This protein binds this small molecule.
Small molecule (SMILES): CSCC[C@H](NC(=O)[C@@H]1CCCN1C(=O)[C@H](CC(C)C)NC(=O)[C@H](CC(C)C)NC(=O)[C@H](CCCCN)NC(=O)[C@H](C)NC(=O)[C@H](CCCCN)NC(=O)[C@@H](N)CCCN=C(N)N)C(=O)N[C@@H](CCC(=O)O)C(=O)N[C@@H](CCC(=O)O)C(=O)N[C@@H](C)C(=O)N[C@@H](CC(C)C)C(=O)N[C@@H](CC(C)C)C(=O)N1CCC[C@H]1C=O

Sequence of chain 2.N:
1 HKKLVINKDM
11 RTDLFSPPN

Sequence of chain 2.E:
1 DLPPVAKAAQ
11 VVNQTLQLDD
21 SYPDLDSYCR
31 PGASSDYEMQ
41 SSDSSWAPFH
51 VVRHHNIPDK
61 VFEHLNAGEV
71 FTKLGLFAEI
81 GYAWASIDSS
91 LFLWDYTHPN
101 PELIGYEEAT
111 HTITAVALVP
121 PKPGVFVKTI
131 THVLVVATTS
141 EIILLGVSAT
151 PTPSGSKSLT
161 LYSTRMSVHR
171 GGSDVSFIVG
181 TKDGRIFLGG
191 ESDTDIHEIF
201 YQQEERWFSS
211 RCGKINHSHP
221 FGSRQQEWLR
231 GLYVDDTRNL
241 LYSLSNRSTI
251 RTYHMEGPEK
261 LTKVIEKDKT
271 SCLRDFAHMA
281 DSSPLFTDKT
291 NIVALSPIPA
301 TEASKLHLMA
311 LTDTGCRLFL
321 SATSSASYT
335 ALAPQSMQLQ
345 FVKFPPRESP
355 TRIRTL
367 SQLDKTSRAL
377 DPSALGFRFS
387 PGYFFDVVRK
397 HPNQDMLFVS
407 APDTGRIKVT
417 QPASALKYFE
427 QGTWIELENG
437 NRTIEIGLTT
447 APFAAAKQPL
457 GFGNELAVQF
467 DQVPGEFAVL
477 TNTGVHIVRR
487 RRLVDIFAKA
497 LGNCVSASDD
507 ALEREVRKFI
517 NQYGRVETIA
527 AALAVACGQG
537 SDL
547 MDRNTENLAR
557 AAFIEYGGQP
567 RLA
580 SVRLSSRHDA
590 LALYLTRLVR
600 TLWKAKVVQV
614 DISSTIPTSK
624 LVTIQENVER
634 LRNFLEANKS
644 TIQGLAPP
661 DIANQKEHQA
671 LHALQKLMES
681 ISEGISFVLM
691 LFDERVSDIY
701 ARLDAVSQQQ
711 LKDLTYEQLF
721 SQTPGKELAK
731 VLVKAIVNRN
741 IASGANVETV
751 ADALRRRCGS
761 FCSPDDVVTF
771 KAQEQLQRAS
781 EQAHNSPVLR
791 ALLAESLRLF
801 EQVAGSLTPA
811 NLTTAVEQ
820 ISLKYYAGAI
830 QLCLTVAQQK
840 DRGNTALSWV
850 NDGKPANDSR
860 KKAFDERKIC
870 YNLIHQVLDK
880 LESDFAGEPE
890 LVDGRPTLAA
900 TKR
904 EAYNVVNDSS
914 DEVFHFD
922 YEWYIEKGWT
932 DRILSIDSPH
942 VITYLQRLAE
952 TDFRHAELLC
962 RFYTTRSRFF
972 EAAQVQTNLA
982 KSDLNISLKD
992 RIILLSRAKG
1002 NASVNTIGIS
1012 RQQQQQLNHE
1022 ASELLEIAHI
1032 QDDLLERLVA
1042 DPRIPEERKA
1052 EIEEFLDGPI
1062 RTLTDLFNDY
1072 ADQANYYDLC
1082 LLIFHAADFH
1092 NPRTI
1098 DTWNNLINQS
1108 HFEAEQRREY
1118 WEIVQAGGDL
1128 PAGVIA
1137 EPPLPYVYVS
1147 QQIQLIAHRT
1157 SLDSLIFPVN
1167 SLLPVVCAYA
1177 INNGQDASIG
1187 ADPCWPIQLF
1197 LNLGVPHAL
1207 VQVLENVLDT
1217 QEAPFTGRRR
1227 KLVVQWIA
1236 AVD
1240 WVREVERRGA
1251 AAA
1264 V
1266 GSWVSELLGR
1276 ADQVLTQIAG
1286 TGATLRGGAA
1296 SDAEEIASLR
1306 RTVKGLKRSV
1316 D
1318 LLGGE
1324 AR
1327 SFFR

Sequence of chain 2.B:
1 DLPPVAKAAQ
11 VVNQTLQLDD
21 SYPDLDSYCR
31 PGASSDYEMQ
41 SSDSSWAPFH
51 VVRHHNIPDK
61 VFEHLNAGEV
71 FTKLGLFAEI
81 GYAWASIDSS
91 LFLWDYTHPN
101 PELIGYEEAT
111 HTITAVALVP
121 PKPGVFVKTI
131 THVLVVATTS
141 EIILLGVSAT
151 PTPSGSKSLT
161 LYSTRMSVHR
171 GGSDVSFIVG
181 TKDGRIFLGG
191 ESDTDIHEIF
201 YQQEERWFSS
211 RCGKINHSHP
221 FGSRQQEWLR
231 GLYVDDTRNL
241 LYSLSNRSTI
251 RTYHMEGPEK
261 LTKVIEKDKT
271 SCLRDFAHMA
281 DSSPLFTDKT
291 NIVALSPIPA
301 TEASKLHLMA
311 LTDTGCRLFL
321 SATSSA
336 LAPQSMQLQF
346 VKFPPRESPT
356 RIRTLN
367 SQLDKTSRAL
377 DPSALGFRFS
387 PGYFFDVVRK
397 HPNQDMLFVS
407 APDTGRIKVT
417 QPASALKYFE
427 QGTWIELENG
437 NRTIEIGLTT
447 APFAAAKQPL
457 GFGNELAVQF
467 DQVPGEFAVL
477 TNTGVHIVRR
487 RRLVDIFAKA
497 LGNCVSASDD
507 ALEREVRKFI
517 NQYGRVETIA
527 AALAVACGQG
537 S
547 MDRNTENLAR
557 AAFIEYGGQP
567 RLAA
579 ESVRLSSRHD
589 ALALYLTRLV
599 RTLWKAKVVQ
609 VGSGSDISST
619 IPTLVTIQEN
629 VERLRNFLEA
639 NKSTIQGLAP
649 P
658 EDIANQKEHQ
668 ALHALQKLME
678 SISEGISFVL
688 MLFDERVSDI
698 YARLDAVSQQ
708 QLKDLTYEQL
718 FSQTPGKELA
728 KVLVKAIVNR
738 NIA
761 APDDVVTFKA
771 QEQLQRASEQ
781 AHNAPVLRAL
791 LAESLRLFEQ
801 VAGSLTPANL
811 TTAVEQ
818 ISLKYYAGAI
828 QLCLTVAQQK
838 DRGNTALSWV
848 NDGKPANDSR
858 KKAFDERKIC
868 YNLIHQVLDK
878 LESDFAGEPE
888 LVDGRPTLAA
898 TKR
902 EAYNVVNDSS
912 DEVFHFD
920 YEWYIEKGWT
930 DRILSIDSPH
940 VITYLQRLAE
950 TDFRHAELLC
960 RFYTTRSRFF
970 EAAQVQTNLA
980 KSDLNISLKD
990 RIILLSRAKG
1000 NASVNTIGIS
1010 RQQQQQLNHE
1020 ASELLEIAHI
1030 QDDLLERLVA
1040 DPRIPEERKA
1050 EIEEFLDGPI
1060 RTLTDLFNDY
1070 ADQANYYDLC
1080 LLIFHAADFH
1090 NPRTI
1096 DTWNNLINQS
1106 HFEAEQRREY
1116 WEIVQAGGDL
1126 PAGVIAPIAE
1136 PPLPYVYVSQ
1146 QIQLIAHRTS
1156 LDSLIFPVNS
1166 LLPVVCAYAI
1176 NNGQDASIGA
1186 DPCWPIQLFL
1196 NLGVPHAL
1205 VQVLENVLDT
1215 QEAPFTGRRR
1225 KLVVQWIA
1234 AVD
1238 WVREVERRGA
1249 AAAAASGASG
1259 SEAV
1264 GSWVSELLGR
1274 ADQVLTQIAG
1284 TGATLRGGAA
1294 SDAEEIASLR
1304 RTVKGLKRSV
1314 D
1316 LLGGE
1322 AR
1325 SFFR

Binding-site contacts:
Ligand atom N contacts residue GLY105 of chain 2.E at 2.8 Å (h-bond).
Ligand atom CB contacts residue PHE1066 of chain 2.B at 3.3 Å (hydrophobic).
Ligand atom CZ contacts residue PHE1066 of chain 2.B at 3.3 Å (hydrophobic).
Ligand atom CB contacts residue ARG11 of chain 2.N at 2.1 Å.
Ligand atom CA contacts residue LYS8 of chain 2.N at 2.3 Å.
Ligand atom CZ contacts residue PHE1083 of chain 2.B at 0.8 Å (hydrophobic).
Ligand atom CG contacts residue CYS1079 of chain 2.B at 3.1 Å (hydrophobic).
Ligand atom N contacts residue ASP1071 of chain 2.B at 1.9 Å (salt-bridge).
Ligand atom C contacts residue LYS8 of chain 2.N at 3.0 Å.
Ligand atom NH1 contacts residue PHE1083 of chain 2.B at 1.0 Å.
Ligand atom N contacts residue ARG11 of chain 2.N at 3.0 Å (salt-bridge).
Ligand atom CB contacts residue VAL125 of chain 2.E at 3.3 Å (hydrophobic).
Ligand atom O contacts residue ASP1071 of chain 2.B at 1.2 Å (salt-bridge).
Ligand atom NE contacts residue PHE1066 of chain 2.B at 2.9 Å.
Ligand atom NH2 contacts residue PHE1066 of chain 2.B at 3.1 Å.
Ligand atom CB contacts residue ASP1071 of chain 2.B at 2.1 Å.
Ligand atom O contacts residue LYS8 of chain 2.N at 3.0 Å.
Ligand atom C contacts residue LYS8 of chain 2.N at 2.1 Å.
Ligand atom CA contacts residue ARG11 of chain 2.N at 2.9 Å.
Ligand atom O contacts residue SER163 of chain 2.E at 3.1 Å (h-bond).
Ligand atom N contacts residue LYS8 of chain 2.N at 1.3 Å.
Ligand atom CB contacts residue LYS8 of chain 2.N at 2.2 Å.
Ligand atom N contacts residue ASP1071 of chain 2.B at 2.4 Å (salt-bridge).
Ligand atom N contacts residue LEU161 of chain 2.E at 3.2 Å (h-bond).
Ligand atom C contacts residue ASP1071 of chain 2.B at 1.1 Å.
Ligand atom CA contacts residue LYS8 of chain 2.N at 2.2 Å.
Ligand atom NH1 contacts residue CYS1079 of chain 2.B at 2.7 Å (h-bond).
Ligand atom NH2 contacts residue PHE1083 of chain 2.B at 0.5 Å.
Ligand atom CB contacts residue GLY105 of chain 2.E at 3.1 Å.
Ligand atom CD contacts residue PHE1066 of chain 2.B at 2.3 Å (hydrophobic).
Ligand atom NE contacts residue CYS1079 of chain 2.B at 2.9 Å.
Ligand atom O contacts residue LYS8 of chain 2.N at 2.8 Å.
Ligand atom CG contacts residue PHE1066 of chain 2.B at 3.0 Å (hydrophobic).
Ligand atom CB contacts residue LYS8 of chain 2.N at 2.6 Å.
Ligand atom NE contacts residue PHE1083 of chain 2.B at 2.0 Å.
Ligand atom OE1 contacts residue ARG165 of chain 2.E at 2.9 Å (salt-bridge).
Ligand atom NE contacts residue THR1097 of chain 2.B at 3.2 Å (h-bond).
Ligand atom CD contacts residue PHE1083 of chain 2.B at 2.8 Å (hydrophobic).
Ligand atom O contacts residue VAL127 of chain 2.E at 2.5 Å (h-bond).
Ligand atom CA contacts residue ASP1071 of chain 2.B at 1.3 Å.